Sequence of chain 1.B:
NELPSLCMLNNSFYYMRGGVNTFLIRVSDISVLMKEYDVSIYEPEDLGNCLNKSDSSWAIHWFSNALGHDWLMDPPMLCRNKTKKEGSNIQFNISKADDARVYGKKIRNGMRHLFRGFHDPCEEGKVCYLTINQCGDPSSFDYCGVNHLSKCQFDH

Binding-site contacts:
Ligand atom C2 contacts residue ASN84 of chain 1.B at 2.3 Å.
Ligand atom C8 contacts residue ASN52 of chain 1.B at 3.9 Å.
Ligand atom C7 contacts residue VAL42 of chain 1.B at 4.0 Å (hydrophobic).
Ligand atom C5 contacts residue THR86 of chain 1.B at 3.7 Å.
Ligand atom O5 contacts residue THR86 of chain 1.B at 4.1 Å.
Ligand atom C6 contacts residue THR86 of chain 1.B at 3.6 Å.
Ligand atom C3 contacts residue ASN84 of chain 1.B at 3.7 Å.
Ligand atom N2 contacts residue ASN84 of chain 1.B at 2.8 Å (h-bond).
Ligand atom C7 contacts residue ASN84 of chain 1.B at 3.2 Å.
Ligand atom C6 contacts residue ASN84 of chain 1.B at 4.2 Å.
Ligand atom O7 contacts residue ASN84 of chain 1.B at 3.2 Å (h-bond).
Ligand atom O5 contacts residue ASN84 of chain 1.B at 2.4 Å (h-bond).
Ligand atom C5 contacts residue ASN84 of chain 1.B at 3.7 Å.
Ligand atom C1 contacts residue ASN84 of chain 1.B at 1.5 Å.
Ligand atom C6 contacts residue LYS87 of chain 1.B at 4.3 Å.
Ligand atom C8 contacts residue VAL42 of chain 1.B at 3.8 Å (hydrophobic).
Ligand atom O5 contacts residue THR86 of chain 1.B at 3.0 Å (h-bond).
Ligand atom C4 contacts residue ASN84 of chain 1.B at 4.1 Å.
Ligand atom C8 contacts residue ASN84 of chain 1.B at 4.5 Å.
Ligand atom O7 contacts residue VAL42 of chain 1.B at 3.9 Å.
Ligand atom C1 contacts residue THR86 of chain 1.B at 3.8 Å.

A small-molecule ligand and the protein it binds are described below.
Small molecule (SMILES): CC(=O)N[C@H]1[C@H](O[C@H]2[C@H](O)[C@@H](NC(C)=O)CO[C@@H]2CO[C@@H]2O[C@@H](C)[C@@H](O)[C@@H](O)[C@@H]2O)O[C@H](CO)[C@@H](O)[C@@H]1O